This protein binds this small molecule.
Small molecule (SMILES): O=C1c2c(O)c(=O)ccn2N([C@@H]2c3ccccc3SCc3c2ccc(F)c3F)[C@@H]2COCCN12

Sequence of chain 1.A:
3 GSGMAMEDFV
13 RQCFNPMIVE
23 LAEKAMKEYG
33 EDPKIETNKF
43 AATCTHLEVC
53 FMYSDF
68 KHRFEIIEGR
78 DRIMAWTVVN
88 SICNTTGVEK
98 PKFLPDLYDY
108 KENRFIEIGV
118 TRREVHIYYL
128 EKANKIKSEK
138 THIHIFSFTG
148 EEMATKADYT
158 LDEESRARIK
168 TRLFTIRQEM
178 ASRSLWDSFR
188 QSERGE

Binding-site contacts:
Ligand atom O2 contacts residue MN1 of chain 1.G at 2.3 Å.
Ligand atom C5 contacts residue MN1 of chain 1.H at 3.2 Å.
Ligand atom O1 contacts residue MN1 of chain 1.G at 2.2 Å.
Ligand atom C16 contacts residue THR45 of chain 1.A at 3.9 Å.
Ligand atom C19 contacts residue HIS48 of chain 1.A at 3.7 Å.
Ligand atom O1 contacts residue GLU114 of chain 1.A at 2.9 Å (salt-bridge).
Ligand atom O1 contacts residue LYS129 of chain 1.A at 2.8 Å (salt-bridge).
Ligand atom F1 contacts residue LYS41 of chain 1.A at 3.4 Å.
Ligand atom O1 contacts residue HIS48 of chain 1.A at 3.4 Å (h-bond).
Ligand atom C6 contacts residue GLU75 of chain 1.A at 3.6 Å.
Ligand atom C20 contacts residue THR45 of chain 1.A at 3.8 Å.
Ligand atom F2 contacts residue MET28 of chain 1.A at 3.4 Å.
Ligand atom C6 contacts residue MN1 of chain 1.H at 3.1 Å.
Ligand atom O2 contacts residue ASP103 of chain 1.A at 3.1 Å (salt-bridge).
Ligand atom C23 contacts residue TYR31 of chain 1.A at 3.8 Å (hydrophobic).
Ligand atom C4 contacts residue MN1 of chain 1.H at 3.6 Å.
Ligand atom C1 contacts residue MN1 of chain 1.G at 2.9 Å.
Ligand atom C2 contacts residue LYS129 of chain 1.A at 3.5 Å.
Ligand atom O1 contacts residue ILE115 of chain 1.A at 3.0 Å (h-bond).
Ligand atom C1 contacts residue GLU114 of chain 1.A at 3.6 Å.
Ligand atom F1 contacts residue GLU33 of chain 1.A at 3.7 Å.
Ligand atom C10 contacts residue TYR31 of chain 1.A at 3.5 Å (hydrophobic).
Ligand atom O2 contacts residue HIS48 of chain 1.A at 3.5 Å (h-bond).
Ligand atom C19 contacts residue THR45 of chain 1.A at 3.7 Å.
Ligand atom O3 contacts residue MN1 of chain 1.H at 2.1 Å.
Ligand atom F2 contacts residue TYR31 of chain 1.A at 3.4 Å.
Ligand atom O2 contacts residue GLU75 of chain 1.A at 3.5 Å (salt-bridge).
Ligand atom C22 contacts residue ALA27 of chain 1.A at 3.8 Å (hydrophobic).
Ligand atom C18 contacts residue ALA44 of chain 1.A at 3.7 Å (hydrophobic).
Ligand atom C1 contacts residue HIS48 of chain 1.A at 3.9 Å.
Ligand atom C18 contacts residue THR45 of chain 1.A at 3.8 Å.
Ligand atom C5 contacts residue MN1 of chain 1.G at 3.0 Å.
Ligand atom C17 contacts residue THR45 of chain 1.A at 3.8 Å.
Ligand atom O3 contacts residue GLU75 of chain 1.A at 2.7 Å (salt-bridge).
Ligand atom C9 contacts residue TYR31 of chain 1.A at 3.6 Å (hydrophobic).
Ligand atom O2 contacts residue GLU114 of chain 1.A at 3.2 Å (salt-bridge).
Ligand atom O2 contacts residue MN1 of chain 1.H at 2.2 Å.
Ligand atom F2 contacts residue GLU33 of chain 1.A at 3.3 Å.
Ligand atom C1 contacts residue LYS129 of chain 1.A at 3.1 Å.
Ligand atom C5 contacts residue GLU114 of chain 1.A at 3.7 Å.